Sequence of chain 1.A:
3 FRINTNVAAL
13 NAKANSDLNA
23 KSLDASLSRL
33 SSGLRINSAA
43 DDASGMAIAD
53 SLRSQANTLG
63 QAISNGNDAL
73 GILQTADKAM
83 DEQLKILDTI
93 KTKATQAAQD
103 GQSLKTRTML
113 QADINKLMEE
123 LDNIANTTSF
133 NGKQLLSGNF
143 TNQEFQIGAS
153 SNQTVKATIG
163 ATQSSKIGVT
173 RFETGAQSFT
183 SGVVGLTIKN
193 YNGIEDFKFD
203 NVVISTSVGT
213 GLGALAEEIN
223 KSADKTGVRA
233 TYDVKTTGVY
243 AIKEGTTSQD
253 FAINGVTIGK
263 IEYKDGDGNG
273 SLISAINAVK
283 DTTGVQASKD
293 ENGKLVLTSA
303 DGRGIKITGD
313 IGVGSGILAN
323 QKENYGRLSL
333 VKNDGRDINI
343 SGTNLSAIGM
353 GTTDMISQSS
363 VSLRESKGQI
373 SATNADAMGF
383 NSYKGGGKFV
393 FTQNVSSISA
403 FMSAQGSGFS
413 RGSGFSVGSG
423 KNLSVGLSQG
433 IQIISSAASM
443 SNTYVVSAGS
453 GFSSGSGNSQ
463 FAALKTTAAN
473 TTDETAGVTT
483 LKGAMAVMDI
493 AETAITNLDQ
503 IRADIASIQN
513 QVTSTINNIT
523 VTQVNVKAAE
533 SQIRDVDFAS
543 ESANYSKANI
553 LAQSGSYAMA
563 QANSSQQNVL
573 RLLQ

A small-molecule ligand and the protein it binds are described below.
Small molecule (SMILES): C[C@H](O)[C@H](N)[C@@H]1O[C@](O)(C(=O)O)C[C@H](O)[C@@H]1N

Binding-site contacts:
Ligand atom C1 contacts residue ALA450 of chain 1.A at 4.4 Å (hydrophobic).
Ligand atom O1B contacts residue SER455 of chain 1.A at 3.1 Å.
Ligand atom O1B contacts residue ALA450 of chain 1.A at 4.5 Å.
Ligand atom C2 contacts residue SER456 of chain 1.A at 3.6 Å.
Ligand atom C4 contacts residue SER455 of chain 1.A at 3.8 Å.
Ligand atom C1 contacts residue SER458 of chain 1.A at 4.2 Å.
Ligand atom C2 contacts residue SER455 of chain 1.A at 1.4 Å.
Ligand atom C5 contacts residue SER455 of chain 1.A at 3.7 Å.
Ligand atom C3 contacts residue SER456 of chain 1.A at 3.6 Å.
Ligand atom C3 contacts residue GLY457 of chain 1.A at 4.4 Å.
Ligand atom C3 contacts residue SER455 of chain 1.A at 2.8 Å.
Ligand atom C3 contacts residue SER458 of chain 1.A at 3.5 Å.
Ligand atom C6 contacts residue SER455 of chain 1.A at 2.8 Å.
Ligand atom C6 contacts residue SER456 of chain 1.A at 3.6 Å.
Ligand atom O1A contacts residue SER455 of chain 1.A at 3.0 Å (h-bond).
Ligand atom O1A contacts residue ALA450 of chain 1.A at 3.7 Å.
Ligand atom N5 contacts residue SER455 of chain 1.A at 4.1 Å.
Ligand atom C7 contacts residue SER455 of chain 1.A at 3.7 Å.
Ligand atom O1B contacts residue SER458 of chain 1.A at 3.8 Å.
Ligand atom C1 contacts residue SER455 of chain 1.A at 2.4 Å.
Ligand atom C2 contacts residue SER458 of chain 1.A at 3.6 Å.
Ligand atom O6 contacts residue SER456 of chain 1.A at 3.6 Å (h-bond).
Ligand atom O6 contacts residue SER455 of chain 1.A at 1.4 Å (h-bond).
Ligand atom C8 contacts residue SER455 of chain 1.A at 3.4 Å.
Ligand atom O8 contacts residue SER455 of chain 1.A at 3.0 Å (h-bond).
Ligand atom O8 contacts residue ALA450 of chain 1.A at 3.6 Å.